This protein binds this small molecule.
Small molecule (SMILES): O=c1ccn([C@@H]2O[C@H](CO[P](=O)(O)O[P](=O)(O)O[C@H]3O[C@H](CO)[C@@H](O)[C@H](O)[C@H]3O)[C@@H](O)[C@H]2O)c(=O)[nH]1

Sequence of chain 2.A:
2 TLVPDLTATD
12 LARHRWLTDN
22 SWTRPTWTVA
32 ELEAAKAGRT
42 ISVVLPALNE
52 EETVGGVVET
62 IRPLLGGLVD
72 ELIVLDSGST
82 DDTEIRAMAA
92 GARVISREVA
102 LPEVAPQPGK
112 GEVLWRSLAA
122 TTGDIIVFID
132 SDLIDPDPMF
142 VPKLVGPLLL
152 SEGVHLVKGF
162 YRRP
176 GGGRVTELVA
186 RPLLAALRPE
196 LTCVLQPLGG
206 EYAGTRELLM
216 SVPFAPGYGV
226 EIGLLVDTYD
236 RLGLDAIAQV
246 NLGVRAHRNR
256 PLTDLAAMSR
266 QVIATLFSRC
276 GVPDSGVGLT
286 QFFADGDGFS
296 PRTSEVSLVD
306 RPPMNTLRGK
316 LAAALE

Binding-site contacts:
Ligand atom O4 contacts residue GLY110 of chain 2.A at 3.2 Å.
Ligand atom C6' contacts residue TYR223 of chain 2.A at 3.4 Å (hydrophobic).
Ligand atom O2C contacts residue GLU51 of chain 2.A at 2.6 Å (salt-bridge).
Ligand atom C6' contacts residue GLU226 of chain 2.A at 3.5 Å.
Ligand atom O2 contacts residue LEU49 of chain 2.A at 3.5 Å (h-bond).
Ligand atom O3' contacts residue ASP131 of chain 2.A at 2.7 Å (salt-bridge).
Ligand atom O4' contacts residue GLU226 of chain 2.A at 2.4 Å (salt-bridge).
Ligand atom O2 contacts residue SER78 of chain 2.A at 3.3 Å.
Ligand atom O2B contacts residue ARG255 of chain 2.A at 2.9 Å (salt-bridge).
Ligand atom O2C contacts residue LEU49 of chain 2.A at 3.0 Å (h-bond).
Ligand atom PB contacts residue ARG255 of chain 2.A at 3.5 Å.
Ligand atom O3A contacts residue MG1 of chain 2.C at 3.5 Å.
Ligand atom C2C contacts residue GLU51 of chain 2.A at 3.3 Å.
Ligand atom O3C contacts residue ASP133 of chain 2.A at 3.6 Å.
Ligand atom O1A contacts residue TYR223 of chain 2.A at 2.5 Å (h-bond).
Ligand atom O4C contacts residue LYS111 of chain 2.A at 3.6 Å.
Ligand atom O3C contacts residue SER132 of chain 2.A at 3.1 Å (h-bond).
Ligand atom O2A contacts residue ASP133 of chain 2.A at 3.2 Å (salt-bridge).
Ligand atom O2' contacts residue ASP131 of chain 2.A at 3.2 Å (salt-bridge).
Ligand atom O2 contacts residue ALA48 of chain 2.A at 3.2 Å (h-bond).
Ligand atom N3 contacts residue SER78 of chain 2.A at 3.1 Å (h-bond).
Ligand atom C4' contacts residue LEU203 of chain 2.A at 3.5 Å (hydrophobic).
Ligand atom O3C contacts residue PRO47 of chain 2.A at 3.2 Å (h-bond).
Ligand atom O3' contacts residue GLY205 of chain 2.A at 3.4 Å.
Ligand atom O4' contacts residue LYS111 of chain 2.A at 3.3 Å (salt-bridge).
Ligand atom O6' contacts residue LEU203 of chain 2.A at 3.1 Å (h-bond).
Ligand atom C4 contacts residue LYS111 of chain 2.A at 3.6 Å.
Ligand atom O2 contacts residue PRO47 of chain 2.A at 3.6 Å.
Ligand atom O2B contacts residue MET263 of chain 2.A at 3.5 Å.
Ligand atom O4 contacts residue LYS111 of chain 2.A at 3.5 Å (salt-bridge).
Ligand atom O2A contacts residue MG1 of chain 2.C at 2.3 Å.
Ligand atom O3' contacts residue LYS111 of chain 2.A at 2.8 Å (salt-bridge).
Ligand atom O6' contacts residue GLU226 of chain 2.A at 2.7 Å (salt-bridge).
Ligand atom C4C contacts residue ASP131 of chain 2.A at 3.5 Å.
Ligand atom PA contacts residue MG1 of chain 2.C at 3.5 Å.
Ligand atom C4' contacts residue GLU226 of chain 2.A at 3.0 Å.
Ligand atom O5' contacts residue LEU203 of chain 2.A at 3.5 Å (h-bond).
Ligand atom PB contacts residue MG1 of chain 2.C at 3.3 Å.
Ligand atom O3B contacts residue ARG255 of chain 2.A at 3.5 Å (salt-bridge).
Ligand atom O1B contacts residue MG1 of chain 2.C at 2.3 Å.